Binding-site contacts:
Ligand atom C20 contacts residue ILE188 of chain 1.A at 3.8 Å (hydrophobic).
Ligand atom C17 contacts residue GLY398 of chain 1.A at 3.4 Å.
Ligand atom C26 contacts residue LEU186 of chain 1.A at 3.6 Å (hydrophobic).
Ligand atom O13 contacts residue LYS66 of chain 1.A at 2.9 Å (salt-bridge).
Ligand atom C8 contacts residue ALA253 of chain 1.A at 3.5 Å (hydrophobic).
Ligand atom C15 contacts residue GLU302 of chain 1.A at 3.8 Å.
Ligand atom C11 contacts residue HEM1 of chain 1.B at 3.3 Å.
Ligand atom C6 contacts residue PHE100 of chain 1.A at 3.6 Å (hydrophobic).
Ligand atom N10 contacts residue LEU186 of chain 1.A at 3.7 Å.
Ligand atom C20 contacts residue PHE88 of chain 1.A at 3.9 Å (hydrophobic).
Ligand atom C27 contacts residue GLU302 of chain 1.A at 3.2 Å.
Ligand atom C1 contacts residue HEM1 of chain 1.B at 3.5 Å.
Ligand atom N10 contacts residue HEM1 of chain 1.B at 3.5 Å.
Ligand atom C25 contacts residue PHE68 of chain 1.A at 3.6 Å (hydrophobic).
Ligand atom C2 contacts residue HEM1 of chain 1.B at 3.4 Å.
Ligand atom C1 contacts residue LYS66 of chain 1.A at 3.6 Å.
Ligand atom C7 contacts residue HEM1 of chain 1.B at 3.5 Å.
Ligand atom C27 contacts residue MET397 of chain 1.A at 3.7 Å (hydrophobic).
Ligand atom C7 contacts residue LEU249 of chain 1.A at 3.3 Å (hydrophobic).
Ligand atom C27 contacts residue GLY398 of chain 1.A at 3.8 Å.
Ligand atom C9 contacts residue HEM1 of chain 1.B at 3.5 Å.
Ligand atom C11 contacts residue ALA300 of chain 1.A at 3.8 Å (hydrophobic).
Ligand atom C4 contacts residue HEM1 of chain 1.B at 3.9 Å.
Ligand atom C6 contacts residue LEU249 of chain 1.A at 3.8 Å (hydrophobic).
Ligand atom C12 contacts residue HEM1 of chain 1.B at 3.7 Å.
Ligand atom C5 contacts residue LYS66 of chain 1.A at 3.9 Å.
Ligand atom O28 contacts residue PHE68 of chain 1.A at 3.3 Å.
Ligand atom C23 contacts residue GLY304 of chain 1.A at 3.4 Å.
Ligand atom C22 contacts residue GLY304 of chain 1.A at 3.4 Å.
Ligand atom O13 contacts residue HEM1 of chain 1.B at 3.9 Å.
Ligand atom C17 contacts residue ASP187 of chain 1.A at 3.7 Å.
Ligand atom C24 contacts residue ALA303 of chain 1.A at 3.7 Å (hydrophobic).
Ligand atom C12 contacts residue GLU302 of chain 1.A at 3.5 Å.
Ligand atom C3 contacts residue HEM1 of chain 1.B at 3.4 Å.
Ligand atom C6 contacts residue HEM1 of chain 1.B at 3.8 Å.
Ligand atom C24 contacts residue GLY304 of chain 1.A at 2.9 Å.
Ligand atom C16 contacts residue LEU399 of chain 1.A at 3.3 Å (hydrophobic).
Ligand atom C5 contacts residue LEU102 of chain 1.A at 3.6 Å (hydrophobic).
Ligand atom C14 contacts residue GLU302 of chain 1.A at 3.0 Å.
Ligand atom C8 contacts residue HEM1 of chain 1.B at 3.4 Å.

This small molecule binds to this protein.
Small molecule (SMILES): CC(C)=C[C@H](O)C/C(C)=C/CC/C(C)=C/Cc1c(C)[nH]c2ccccc2c1=O

Sequence of chain 1.A:
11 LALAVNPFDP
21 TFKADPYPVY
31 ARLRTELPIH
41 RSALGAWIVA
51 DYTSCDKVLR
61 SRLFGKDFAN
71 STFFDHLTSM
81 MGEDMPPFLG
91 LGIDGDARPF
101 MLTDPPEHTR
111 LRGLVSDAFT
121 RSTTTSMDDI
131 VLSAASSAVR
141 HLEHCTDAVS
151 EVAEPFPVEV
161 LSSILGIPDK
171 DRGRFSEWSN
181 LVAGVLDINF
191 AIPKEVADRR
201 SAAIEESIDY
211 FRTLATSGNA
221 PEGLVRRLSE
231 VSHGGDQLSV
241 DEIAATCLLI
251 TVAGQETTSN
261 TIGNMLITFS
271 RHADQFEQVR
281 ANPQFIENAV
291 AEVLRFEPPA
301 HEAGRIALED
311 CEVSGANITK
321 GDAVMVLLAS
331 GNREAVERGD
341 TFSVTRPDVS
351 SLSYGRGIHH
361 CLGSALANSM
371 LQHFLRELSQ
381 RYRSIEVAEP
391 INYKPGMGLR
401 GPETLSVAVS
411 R